Binding-site contacts:
Ligand atom C7 contacts residue PRO344 of chain 1.A at 4.2 Å (hydrophobic).
Ligand atom O6 contacts residue GLN358 of chain 1.A at 3.4 Å (h-bond).
Ligand atom C1 contacts residue ASN350 of chain 1.A at 1.4 Å.
Ligand atom C2 contacts residue ASN350 of chain 1.A at 2.5 Å.
Ligand atom C5 contacts residue SER347 of chain 1.A at 3.9 Å.
Ligand atom C4 contacts residue GLY345 of chain 1.A at 4.4 Å.
Ligand atom O7 contacts residue GLY345 of chain 1.A at 2.8 Å (h-bond).
Ligand atom C5 contacts residue PHE346 of chain 1.A at 4.4 Å (hydrophobic).
Ligand atom O5 contacts residue SER347 of chain 1.A at 3.5 Å.
Ligand atom C8 contacts residue LEU353 of chain 1.A at 3.9 Å (hydrophobic).
Ligand atom O7 contacts residue PHE346 of chain 1.A at 3.7 Å.
Ligand atom C7 contacts residue GLY345 of chain 1.A at 3.8 Å.
Ligand atom C5 contacts residue GLY345 of chain 1.A at 4.4 Å.
Ligand atom C6 contacts residue ASN350 of chain 1.A at 4.2 Å.
Ligand atom N2 contacts residue ASN350 of chain 1.A at 2.9 Å (h-bond).
Ligand atom C7 contacts residue ASN350 of chain 1.A at 3.2 Å.
Ligand atom C1 contacts residue SER347 of chain 1.A at 3.8 Å.
Ligand atom C3 contacts residue GLY345 of chain 1.A at 3.9 Å.
Ligand atom O5 contacts residue SER347 of chain 1.A at 4.0 Å.
Ligand atom C5 contacts residue ASN350 of chain 1.A at 4.3 Å.
Ligand atom C8 contacts residue ASN350 of chain 1.A at 4.3 Å.
Ligand atom N2 contacts residue GLY345 of chain 1.A at 4.1 Å.
Ligand atom O3 contacts residue PRO344 of chain 1.A at 3.8 Å.
Ligand atom C4 contacts residue ASN350 of chain 1.A at 4.2 Å.
Ligand atom C5 contacts residue ASN350 of chain 1.A at 3.6 Å.
Ligand atom O5 contacts residue ASN350 of chain 1.A at 2.3 Å (h-bond).
Ligand atom C3 contacts residue ASN350 of chain 1.A at 3.8 Å.
Ligand atom C6 contacts residue SER347 of chain 1.A at 4.1 Å.
Ligand atom O7 contacts residue VAL343 of chain 1.A at 4.0 Å.
Ligand atom C2 contacts residue GLY345 of chain 1.A at 3.8 Å.
Ligand atom C1 contacts residue GLY345 of chain 1.A at 4.1 Å.
Ligand atom O4 contacts residue GLY345 of chain 1.A at 3.6 Å.
Ligand atom C6 contacts residue ASP349 of chain 1.A at 3.9 Å.
Ligand atom C5 contacts residue SER347 of chain 1.A at 4.4 Å.
Ligand atom O7 contacts residue PRO344 of chain 1.A at 3.4 Å.
Ligand atom O7 contacts residue ASN350 of chain 1.A at 3.3 Å (h-bond).
Ligand atom C6 contacts residue SER347 of chain 1.A at 3.8 Å.

Sequence of chain 1.A:
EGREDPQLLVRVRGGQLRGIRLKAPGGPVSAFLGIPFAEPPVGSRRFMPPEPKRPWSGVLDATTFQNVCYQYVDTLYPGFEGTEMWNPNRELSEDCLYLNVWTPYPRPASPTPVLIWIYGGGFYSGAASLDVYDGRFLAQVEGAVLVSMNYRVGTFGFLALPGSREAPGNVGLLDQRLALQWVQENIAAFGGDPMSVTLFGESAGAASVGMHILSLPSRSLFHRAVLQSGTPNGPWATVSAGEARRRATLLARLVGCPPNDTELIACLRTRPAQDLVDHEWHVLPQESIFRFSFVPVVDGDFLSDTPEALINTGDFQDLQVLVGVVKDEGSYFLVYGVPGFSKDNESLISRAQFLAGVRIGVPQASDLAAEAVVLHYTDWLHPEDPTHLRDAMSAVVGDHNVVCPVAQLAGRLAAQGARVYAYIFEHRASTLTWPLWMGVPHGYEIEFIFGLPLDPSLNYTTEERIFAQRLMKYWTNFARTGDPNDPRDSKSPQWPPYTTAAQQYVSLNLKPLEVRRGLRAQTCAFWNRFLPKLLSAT

A small-molecule ligand and the protein it binds are described below.
Small molecule (SMILES): CC(=O)N[C@H]1[C@H](O[C@H]2[C@H](O)[C@@H](NC(C)=O)CO[C@@H]2CO[C@@H]2O[C@@H](C)[C@@H](O)[C@@H](O)[C@@H]2O)O[C@H](CO)[C@@H](O)[C@@H]1O